Binding-site contacts:
Ligand atom C22 contacts residue PRO98 of chain 1.A at 3.7 Å (hydrophobic).
Ligand atom C06 contacts residue ASN146 of chain 1.A at 3.6 Å.
Ligand atom N16 contacts residue GLU95 of chain 1.A at 2.8 Å (salt-bridge).
Ligand atom C13 contacts residue LEU148 of chain 1.A at 3.5 Å (hydrophobic).
Ligand atom C22 contacts residue GLY100 of chain 1.A at 3.5 Å.
Ligand atom N18 contacts residue LEU97 of chain 1.A at 3.2 Å (h-bond).
Ligand atom C14 contacts residue LEU148 of chain 1.A at 3.5 Å (hydrophobic).
Ligand atom N20 contacts residue TYR96 of chain 1.A at 3.6 Å.
Ligand atom C32 contacts residue GLY100 of chain 1.A at 3.6 Å.
Ligand atom C15 contacts residue GLU95 of chain 1.A at 3.6 Å.
Ligand atom C34 contacts residue GLY100 of chain 1.A at 3.5 Å.
Ligand atom C23 contacts residue PRO98 of chain 1.A at 3.7 Å (hydrophobic).
Ligand atom O41 contacts residue LYS22 of chain 1.A at 3.2 Å (salt-bridge).
Ligand atom O01 contacts residue SER27 of chain 1.A at 3.7 Å.
Ligand atom O01 contacts residue LYS47 of chain 1.A at 3.5 Å.
Ligand atom F33 contacts residue LEU20 of chain 1.A at 3.2 Å.
Ligand atom C21 contacts residue LEU97 of chain 1.A at 3.4 Å (hydrophobic).
Ligand atom C07 contacts residue ARG145 of chain 1.A at 3.5 Å.
Ligand atom O41 contacts residue SER27 of chain 1.A at 3.5 Å.
Ligand atom O41 contacts residue GLY26 of chain 1.A at 3.6 Å (h-bond).
Ligand atom C17 contacts residue LEU148 of chain 1.A at 3.7 Å (hydrophobic).
Ligand atom N08 contacts residue ASP159 of chain 1.A at 3.7 Å.
Ligand atom N08 contacts residue LEU148 of chain 1.A at 3.7 Å.
Ligand atom C23 contacts residue TYR96 of chain 1.A at 3.7 Å (hydrophobic).
Ligand atom O01 contacts residue VAL28 of chain 1.A at 3.5 Å.
Ligand atom C22 contacts residue TYR96 of chain 1.A at 3.4 Å (hydrophobic).
Ligand atom N16 contacts residue ALA45 of chain 1.A at 3.3 Å.
Ligand atom N08 contacts residue GLY158 of chain 1.A at 3.3 Å.
Ligand atom C21 contacts residue GLY100 of chain 1.A at 3.5 Å.
Ligand atom C19 contacts residue LEU97 of chain 1.A at 3.7 Å (hydrophobic).
Ligand atom C06 contacts residue ARG145 of chain 1.A at 3.3 Å.
Ligand atom C22 contacts residue LEU97 of chain 1.A at 3.2 Å (hydrophobic).
Ligand atom C15 contacts residue MET94 of chain 1.A at 3.6 Å (hydrophobic).
Ligand atom O41 contacts residue GLY21 of chain 1.A at 3.2 Å.
Ligand atom C17 contacts residue ALA45 of chain 1.A at 3.6 Å (hydrophobic).
Ligand atom N20 contacts residue LEU97 of chain 1.A at 2.8 Å (h-bond).
Ligand atom O41 contacts residue VAL28 of chain 1.A at 3.7 Å.
Ligand atom C04 contacts residue ASP159 of chain 1.A at 3.5 Å.
Ligand atom C40 contacts residue GLY23 of chain 1.A at 3.6 Å.
Ligand atom C15 contacts residue ALA45 of chain 1.A at 3.6 Å (hydrophobic).

The protein below binds the small molecule below.
Small molecule (SMILES): CCS(=O)(=O)N1CC(CC#N)(n2cc(-c3nc(Nc4ccc(C5CCN(C)CC5)c(F)c4)nc4[nH]ccc34)cn2)C1

Sequence of chain 1.A:
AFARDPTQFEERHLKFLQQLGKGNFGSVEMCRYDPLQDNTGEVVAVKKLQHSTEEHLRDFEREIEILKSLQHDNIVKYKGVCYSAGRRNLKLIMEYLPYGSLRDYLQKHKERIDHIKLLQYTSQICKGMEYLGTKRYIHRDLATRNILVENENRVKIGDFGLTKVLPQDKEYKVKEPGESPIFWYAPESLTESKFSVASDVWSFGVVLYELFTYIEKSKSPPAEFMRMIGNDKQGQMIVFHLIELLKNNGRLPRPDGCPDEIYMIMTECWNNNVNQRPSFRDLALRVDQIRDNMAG